A small-molecule ligand and the protein it binds are described below.
Small molecule (SMILES): CC(=O)N[C@H]1[C@H](O[C@H]2[C@H](O)[C@@H](NC(C)=O)CO[C@@H]2CO[C@@H]2O[C@@H](C)[C@@H](O)[C@@H](O)[C@@H]2O)O[C@H](CO)[C@@H](O[C@@H]2O[C@H](CO)[C@@H](O)[C@H](O)[C@@H]2O)[C@@H]1O

Binding-site contacts:
Ligand atom C8 contacts residue ILE306 of chain 36.E at 3.7 Å (hydrophobic).
Ligand atom O5 contacts residue ASN307 of chain 36.E at 2.3 Å (h-bond).
Ligand atom N2 contacts residue ASN307 of chain 36.E at 3.0 Å (h-bond).
Ligand atom C7 contacts residue ASN307 of chain 36.E at 4.1 Å.
Ligand atom O6 contacts residue GLN328 of chain 36.E at 4.3 Å.
Ligand atom C5 contacts residue ASN307 of chain 36.E at 3.6 Å.
Ligand atom C3 contacts residue ASN307 of chain 36.E at 3.8 Å.
Ligand atom C8 contacts residue ASN307 of chain 36.E at 4.5 Å.
Ligand atom C4 contacts residue ASN307 of chain 36.E at 4.2 Å.
Ligand atom C2 contacts residue ASN307 of chain 36.E at 2.5 Å.
Ligand atom C8 contacts residue PRO305 of chain 36.E at 2.9 Å (hydrophobic).
Ligand atom C7 contacts residue PRO305 of chain 36.E at 4.3 Å (hydrophobic).
Ligand atom C1 contacts residue ASN307 of chain 36.E at 1.4 Å.

Sequence of chain 36.E:
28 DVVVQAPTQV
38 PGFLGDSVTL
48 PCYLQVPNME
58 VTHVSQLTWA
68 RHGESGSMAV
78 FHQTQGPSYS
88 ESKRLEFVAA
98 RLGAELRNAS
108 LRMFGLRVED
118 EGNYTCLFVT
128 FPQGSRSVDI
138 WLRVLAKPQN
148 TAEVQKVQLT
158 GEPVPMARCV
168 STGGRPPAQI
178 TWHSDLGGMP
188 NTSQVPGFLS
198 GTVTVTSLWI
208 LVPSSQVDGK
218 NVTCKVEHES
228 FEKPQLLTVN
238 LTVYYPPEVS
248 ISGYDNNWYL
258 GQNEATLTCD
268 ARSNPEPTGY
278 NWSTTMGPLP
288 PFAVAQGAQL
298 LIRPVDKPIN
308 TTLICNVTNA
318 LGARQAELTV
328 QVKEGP